Sequence of chain 1.B:
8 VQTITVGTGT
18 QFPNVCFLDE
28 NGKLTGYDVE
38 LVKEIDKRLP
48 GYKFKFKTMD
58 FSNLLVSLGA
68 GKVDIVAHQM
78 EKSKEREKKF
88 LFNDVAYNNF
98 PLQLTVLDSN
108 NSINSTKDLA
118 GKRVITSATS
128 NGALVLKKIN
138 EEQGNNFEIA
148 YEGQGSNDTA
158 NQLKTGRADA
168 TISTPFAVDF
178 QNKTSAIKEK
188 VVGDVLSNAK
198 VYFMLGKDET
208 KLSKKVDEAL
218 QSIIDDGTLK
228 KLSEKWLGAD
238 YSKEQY

Binding-site contacts:
Ligand atom SG contacts residue PHE19 of chain 1.B at 3.7 Å.
Ligand atom C contacts residue GLU78 of chain 1.B at 3.4 Å.
Ligand atom O contacts residue MET77 of chain 1.B at 3.6 Å.
Ligand atom OD contacts residue HIS1 of chain 1.G at 1.0 Å (h-bond).
Ligand atom C contacts residue GLN76 of chain 1.B at 3.9 Å.
Ligand atom OXT contacts residue ARG83 of chain 1.B at 2.9 Å (salt-bridge).
Ligand atom N contacts residue GLN76 of chain 1.B at 2.7 Å (h-bond).
Ligand atom CB contacts residue PHE58 of chain 1.B at 3.6 Å (hydrophobic).
Ligand atom C contacts residue ASN128 of chain 1.B at 3.8 Å.
Ligand atom OXT contacts residue SER127 of chain 1.B at 3.2 Å.
Ligand atom OD contacts residue PHE97 of chain 1.B at 4.4 Å.
Ligand atom N contacts residue GLU78 of chain 1.B at 2.7 Å (salt-bridge).
Ligand atom N contacts residue HIS1 of chain 1.G at 0.1 Å (h-bond).
Ligand atom N contacts residue PHE97 of chain 1.B at 3.6 Å.
Ligand atom SG contacts residue HIS1 of chain 1.G at 0.8 Å (h-bond).
Ligand atom CB contacts residue MET77 of chain 1.B at 4.4 Å (hydrophobic).
Ligand atom C contacts residue ARG83 of chain 1.B at 3.7 Å.
Ligand atom O contacts residue ARG83 of chain 1.B at 3.0 Å (salt-bridge).
Ligand atom CB contacts residue HIS1 of chain 1.G at 0.3 Å.
Ligand atom O contacts residue GLU78 of chain 1.B at 2.9 Å (salt-bridge).
Ligand atom OXT contacts residue GLU78 of chain 1.B at 4.2 Å.
Ligand atom CB contacts residue HIS75 of chain 1.B at 3.2 Å.
Ligand atom CB contacts residue GLN76 of chain 1.B at 3.7 Å.
Ligand atom OD contacts residue HIS75 of chain 1.B at 4.3 Å.
Ligand atom O contacts residue ASN128 of chain 1.B at 4.1 Å.
Ligand atom C contacts residue SER127 of chain 1.B at 4.3 Å.
Ligand atom CA contacts residue GLU78 of chain 1.B at 3.3 Å.
Ligand atom SG contacts residue HIS75 of chain 1.B at 3.5 Å (h-bond).
Ligand atom CA contacts residue GLN76 of chain 1.B at 3.6 Å.
Ligand atom C contacts residue PHE58 of chain 1.B at 4.3 Å (hydrophobic).
Ligand atom OXT contacts residue ASN128 of chain 1.B at 2.9 Å (h-bond).
Ligand atom O contacts residue HIS1 of chain 1.G at 0.1 Å (h-bond).
Ligand atom OD contacts residue PHE19 of chain 1.B at 4.1 Å.
Ligand atom SG contacts residue GLN76 of chain 1.B at 4.1 Å.
Ligand atom OXT contacts residue PHE58 of chain 1.B at 3.6 Å.
Ligand atom OXT contacts residue HIS1 of chain 1.G at 0.2 Å (h-bond).
Ligand atom C contacts residue HIS1 of chain 1.G at 0.2 Å.
Ligand atom O contacts residue GLN76 of chain 1.B at 3.4 Å (h-bond).
Ligand atom SG contacts residue PHE97 of chain 1.B at 4.2 Å.
Ligand atom CA contacts residue HIS1 of chain 1.G at 0.2 Å.

The protein below binds the small molecule below.
Small molecule (SMILES): N[C@@H](C[SH]=O)C(=O)O